Sequence of chain 1.B:
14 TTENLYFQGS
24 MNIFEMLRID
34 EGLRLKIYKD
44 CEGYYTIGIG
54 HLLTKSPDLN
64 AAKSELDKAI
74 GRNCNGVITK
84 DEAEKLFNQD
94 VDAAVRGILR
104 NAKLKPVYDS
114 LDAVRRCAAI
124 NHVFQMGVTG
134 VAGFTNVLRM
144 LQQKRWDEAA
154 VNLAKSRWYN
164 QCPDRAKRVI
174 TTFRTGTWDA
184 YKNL

This protein binds this small molecule.
Small molecule (SMILES): O=[N+]([O-])c1ccc(O)cc1

Binding-site contacts:
Ligand atom O3 contacts residue LEU107 of chain 1.B at 3.8 Å.
Ligand atom C5 contacts residue ALA122 of chain 1.B at 3.8 Å (hydrophobic).
Ligand atom C2 contacts residue LEU141 of chain 1.B at 3.6 Å (hydrophobic).
Ligand atom C4 contacts residue PHE176 of chain 1.B at 3.5 Å (hydrophobic).
Ligand atom O2 contacts residue TYR111 of chain 1.B at 3.1 Å (h-bond).
Ligand atom C6 contacts residue ALA122 of chain 1.B at 3.5 Å (hydrophobic).
Ligand atom O2 contacts residue LEU107 of chain 1.B at 3.5 Å (h-bond).
Ligand atom C1 contacts residue LEU141 of chain 1.B at 4.3 Å (hydrophobic).
Ligand atom C6 contacts residue VAL134 of chain 1.B at 3.7 Å (hydrophobic).
Ligand atom C6 contacts residue LEU107 of chain 1.B at 4.4 Å (hydrophobic).
Ligand atom C5 contacts residue VAL134 of chain 1.B at 3.3 Å (hydrophobic).
Ligand atom N1 contacts residue TYR111 of chain 1.B at 4.2 Å.
Ligand atom C2 contacts residue PHE176 of chain 1.B at 4.4 Å (hydrophobic).
Ligand atom C1 contacts residue LEU107 of chain 1.B at 4.3 Å (hydrophobic).
Ligand atom C3 contacts residue PHE176 of chain 1.B at 3.7 Å (hydrophobic).
Ligand atom N1 contacts residue LEU107 of chain 1.B at 4.1 Å.
Ligand atom O2 contacts residue VAL110 of chain 1.B at 3.5 Å.
Ligand atom C5 contacts residue VAL126 of chain 1.B at 4.3 Å (hydrophobic).
Ligand atom C1 contacts residue ALA122 of chain 1.B at 3.6 Å (hydrophobic).
Ligand atom O3 contacts residue TYR111 of chain 1.B at 3.8 Å.
Ligand atom OH contacts residue VAL134 of chain 1.B at 4.3 Å.
Ligand atom OH contacts residue LEU156 of chain 1.B at 3.9 Å.
Ligand atom C2 contacts residue LEU144 of chain 1.B at 3.8 Å (hydrophobic).
Ligand atom C2 contacts residue ALA122 of chain 1.B at 4.3 Å (hydrophobic).
Ligand atom C2 contacts residue VAL110 of chain 1.B at 4.2 Å (hydrophobic).
Ligand atom C3 contacts residue LEU144 of chain 1.B at 3.4 Å (hydrophobic).
Ligand atom O3 contacts residue ALA122 of chain 1.B at 3.6 Å.
Ligand atom OH contacts residue HIS125 of chain 1.B at 2.6 Å (h-bond).
Ligand atom C4 contacts residue VAL134 of chain 1.B at 3.9 Å (hydrophobic).
Ligand atom N1 contacts residue ALA122 of chain 1.B at 3.6 Å.
Ligand atom O3 contacts residue ILE101 of chain 1.B at 3.4 Å.
Ligand atom C3 contacts residue LEU141 of chain 1.B at 3.9 Å (hydrophobic).
Ligand atom O2 contacts residue LEU114 of chain 1.B at 4.2 Å.
Ligand atom O2 contacts residue ALA122 of chain 1.B at 4.2 Å.
Ligand atom C6 contacts residue VAL126 of chain 1.B at 4.0 Å (hydrophobic).
Ligand atom C5 contacts residue PHE176 of chain 1.B at 4.1 Å (hydrophobic).
Ligand atom C4 contacts residue HIS125 of chain 1.B at 3.5 Å.
Ligand atom OH contacts residue PHE176 of chain 1.B at 3.6 Å.
Ligand atom C5 contacts residue HIS125 of chain 1.B at 3.5 Å.